Binding-site contacts:
Ligand atom C08 contacts residue VAL31 of chain 1.A at 4.0 Å (hydrophobic).
Ligand atom N17 contacts residue TRP25 of chain 1.A at 3.8 Å.
Ligand atom N10 contacts residue CYS80 of chain 1.A at 3.8 Å.
Ligand atom C09 contacts residue VAL31 of chain 1.A at 4.0 Å (hydrophobic).
Ligand atom C16 contacts residue LEU36 of chain 1.A at 4.0 Å (hydrophobic).
Ligand atom C27 contacts residue TRP25 of chain 1.A at 3.7 Å (hydrophobic).
Ligand atom C18 contacts residue TRP25 of chain 1.A at 3.7 Å (hydrophobic).
Ligand atom C12 contacts residue ASN84 of chain 1.A at 3.7 Å.
Ligand atom C16 contacts residue TRP25 of chain 1.A at 3.7 Å (hydrophobic).
Ligand atom C14 contacts residue PHE27 of chain 1.A at 3.4 Å (hydrophobic).
Ligand atom N15 contacts residue LEU36 of chain 1.A at 3.8 Å.
Ligand atom C01 contacts residue VAL90 of chain 1.A at 4.0 Å (hydrophobic).
Ligand atom C13 contacts residue ASN84 of chain 1.A at 3.4 Å.
Ligand atom C21 contacts residue HIS88 of chain 1.A at 3.9 Å.
Ligand atom N17 contacts residue LEU36 of chain 1.A at 3.9 Å.
Ligand atom C22 contacts residue HIS88 of chain 1.A at 3.6 Å.
Ligand atom C24 contacts residue HIS88 of chain 1.A at 3.9 Å.
Ligand atom C09 contacts residue VAL90 of chain 1.A at 3.9 Å (hydrophobic).
Ligand atom C26 contacts residue TRP25 of chain 1.A at 3.8 Å (hydrophobic).
Ligand atom N10 contacts residue ASN84 of chain 1.A at 3.9 Å.
Ligand atom C28 contacts residue ASP89 of chain 1.A at 3.9 Å.
Ligand atom C23 contacts residue HIS88 of chain 1.A at 3.6 Å.
Ligand atom O11 contacts residue ASN84 of chain 1.A at 3.2 Å (h-bond).
Ligand atom C02 contacts residue PRO26 of chain 1.A at 3.9 Å (hydrophobic).
Ligand atom C27 contacts residue MET93 of chain 1.A at 3.7 Å (hydrophobic).
Ligand atom C27 contacts residue PRO26 of chain 1.A at 4.0 Å (hydrophobic).
Ligand atom C27 contacts residue VAL90 of chain 1.A at 4.0 Å (hydrophobic).
Ligand atom C02 contacts residue LEU36 of chain 1.A at 4.0 Å (hydrophobic).
Ligand atom C14 contacts residue VAL90 of chain 1.A at 3.8 Å (hydrophobic).
Ligand atom C06 contacts residue VAL90 of chain 1.A at 3.8 Å (hydrophobic).
Ligand atom C26 contacts residue VAL90 of chain 1.A at 3.8 Å (hydrophobic).
Ligand atom N29 contacts residue HIS88 of chain 1.A at 4.0 Å.
Ligand atom C04 contacts residue LEU36 of chain 1.A at 4.0 Å (hydrophobic).
Ligand atom C26 contacts residue PRO26 of chain 1.A at 4.0 Å (hydrophobic).
Ligand atom C13 contacts residue TYR83 of chain 1.A at 3.9 Å (hydrophobic).
Ligand atom C14 contacts residue PRO26 of chain 1.A at 3.5 Å (hydrophobic).
Ligand atom C08 contacts residue VAL90 of chain 1.A at 4.0 Å (hydrophobic).
Ligand atom C13 contacts residue LEU38 of chain 1.A at 3.5 Å (hydrophobic).
Ligand atom C19 contacts residue TRP25 of chain 1.A at 3.6 Å (hydrophobic).
Ligand atom C03 contacts residue LEU36 of chain 1.A at 3.7 Å (hydrophobic).

Sequence of chain 1.A:
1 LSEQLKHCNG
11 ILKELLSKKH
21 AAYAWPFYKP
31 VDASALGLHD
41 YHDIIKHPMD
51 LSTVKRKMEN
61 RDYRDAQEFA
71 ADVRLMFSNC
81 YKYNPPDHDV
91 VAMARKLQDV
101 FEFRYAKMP

The small molecule below binds the protein below.
Small molecule (SMILES): Cc1ccc2ncccc2c1-c1cc(-c2c(C)noc2C)cc2[nH]c(C3CC3)nc12